Binding-site contacts:
Ligand atom O contacts residue THR47 of chain 1.A at 2.4 Å (h-bond).
Ligand atom CZ2 contacts residue ALA44 of chain 1.A at 4.0 Å (hydrophobic).
Ligand atom CD1 contacts residue SER51 of chain 1.K at 3.5 Å.
Ligand atom CE2 contacts residue THR50 of chain 1.A at 4.0 Å.
Ligand atom C contacts residue GLY25 of chain 1.K at 3.4 Å.
Ligand atom N contacts residue GLY25 of chain 1.K at 2.7 Å (h-bond).
Ligand atom O contacts residue GLY25 of chain 1.K at 3.9 Å.
Ligand atom CA contacts residue THR28 of chain 1.K at 3.2 Å.
Ligand atom CZ2 contacts residue ILE53 of chain 1.A at 3.8 Å (hydrophobic).
Ligand atom NE1 contacts residue ALA44 of chain 1.A at 3.9 Å.
Ligand atom CE3 contacts residue HIS31 of chain 1.A at 4.0 Å.
Ligand atom OXT contacts residue SER51 of chain 1.K at 2.9 Å (h-bond).
Ligand atom OXT contacts residue GLY25 of chain 1.K at 3.0 Å (h-bond).
Ligand atom C contacts residue THR47 of chain 1.A at 3.3 Å.
Ligand atom CE3 contacts residue HIS32 of chain 1.A at 3.9 Å.
Ligand atom CE2 contacts residue GLN45 of chain 1.A at 3.9 Å.
Ligand atom CZ2 contacts residue THR50 of chain 1.A at 3.9 Å.
Ligand atom CB contacts residue THR23 of chain 1.K at 3.8 Å.
Ligand atom C contacts residue SER51 of chain 1.K at 3.6 Å.
Ligand atom CB contacts residue THR28 of chain 1.K at 3.4 Å.
Ligand atom C contacts residue THR50 of chain 1.A at 3.7 Å.
Ligand atom CA contacts residue THR23 of chain 1.K at 3.9 Å.
Ligand atom OXT contacts residue THR47 of chain 1.A at 3.5 Å.
Ligand atom NE1 contacts residue GLN45 of chain 1.A at 2.8 Å (h-bond).
Ligand atom CH2 contacts residue GLY21 of chain 1.A at 3.5 Å.
Ligand atom N contacts residue ASP27 of chain 1.K at 3.1 Å (salt-bridge).
Ligand atom N contacts residue THR28 of chain 1.K at 2.8 Å (h-bond).
Ligand atom CG contacts residue SER51 of chain 1.K at 3.9 Å.
Ligand atom CA contacts residue GLY25 of chain 1.K at 3.4 Å.
Ligand atom CD1 contacts residue THR47 of chain 1.A at 3.6 Å.
Ligand atom N contacts residue THR23 of chain 1.K at 2.9 Å (h-bond).
Ligand atom CZ3 contacts residue HIS32 of chain 1.A at 4.0 Å.
Ligand atom CZ3 contacts residue GLY21 of chain 1.A at 3.6 Å.
Ligand atom CD2 contacts residue THR50 of chain 1.A at 3.9 Å.
Ligand atom O contacts residue THR50 of chain 1.A at 2.7 Å (h-bond).
Ligand atom CD1 contacts residue GLN45 of chain 1.A at 3.5 Å.
Ligand atom OXT contacts residue THR23 of chain 1.K at 3.9 Å.
Ligand atom O contacts residue HIS49 of chain 1.A at 3.7 Å.
Ligand atom CB contacts residue SER51 of chain 1.K at 3.5 Å.
Ligand atom OXT contacts residue ARG24 of chain 1.K at 3.6 Å.

The small molecule below binds the protein below.
Small molecule (SMILES): N[C@@H](Cc1c[nH]c2ccccc12)C(=O)O

Sequence of chain 1.K:
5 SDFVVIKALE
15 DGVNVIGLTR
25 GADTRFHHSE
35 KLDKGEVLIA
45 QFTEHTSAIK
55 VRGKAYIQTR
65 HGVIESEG

Sequence of chain 1.A:
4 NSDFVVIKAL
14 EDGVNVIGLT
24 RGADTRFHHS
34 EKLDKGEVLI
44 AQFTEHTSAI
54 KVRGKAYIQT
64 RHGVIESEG